This small molecule binds to this protein.
Small molecule (SMILES): Oc1cccc(-c2ccccc2)c1O

Sequence of chain 8.A:
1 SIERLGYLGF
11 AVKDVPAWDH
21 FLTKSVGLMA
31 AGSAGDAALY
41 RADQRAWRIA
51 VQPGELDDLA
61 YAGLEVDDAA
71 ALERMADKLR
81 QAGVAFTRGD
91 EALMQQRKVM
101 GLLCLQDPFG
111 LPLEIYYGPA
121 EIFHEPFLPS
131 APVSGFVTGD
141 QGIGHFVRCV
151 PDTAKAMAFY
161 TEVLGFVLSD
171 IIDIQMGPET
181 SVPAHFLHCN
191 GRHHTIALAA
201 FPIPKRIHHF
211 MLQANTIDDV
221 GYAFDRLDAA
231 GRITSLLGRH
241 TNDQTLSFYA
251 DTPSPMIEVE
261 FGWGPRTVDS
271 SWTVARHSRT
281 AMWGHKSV

Binding-site contacts:
Ligand atom CKA contacts residue HIS208 of chain 8.A at 3.7 Å.
Ligand atom OK2 contacts residue HIS240 of chain 8.A at 4.0 Å.
Ligand atom OK2 contacts residue TYR249 of chain 8.A at 2.6 Å (h-bond).
Ligand atom CK5 contacts residue HIS240 of chain 8.A at 3.4 Å.
Ligand atom CK1 contacts residue PHE186 of chain 8.A at 3.6 Å (hydrophobic).
Ligand atom CK4 contacts residue HIS194 of chain 8.A at 3.6 Å.
Ligand atom CK9 contacts residue PHE201 of chain 8.A at 3.7 Å (hydrophobic).
Ligand atom CK3 contacts residue FE21 of chain 8.B at 2.9 Å.
Ligand atom CK6 contacts residue ILE172 of chain 8.A at 3.8 Å (hydrophobic).
Ligand atom OK1 contacts residue FE21 of chain 8.B at 2.2 Å.
Ligand atom CK6 contacts residue HIS240 of chain 8.A at 3.3 Å.
Ligand atom CK4 contacts residue TYR249 of chain 8.A at 3.8 Å (hydrophobic).
Ligand atom OK1 contacts residue HIS194 of chain 8.A at 3.1 Å (h-bond).
Ligand atom OK1 contacts residue HIS145 of chain 8.A at 3.1 Å (h-bond).
Ligand atom CK2 contacts residue TYR249 of chain 8.A at 3.4 Å (hydrophobic).
Ligand atom OK1 contacts residue GLU260 of chain 8.A at 3.2 Å (salt-bridge).
Ligand atom CK5 contacts residue HIS194 of chain 8.A at 3.6 Å.
Ligand atom CK4 contacts residue HIS240 of chain 8.A at 3.2 Å.
Ligand atom CK4 contacts residue FE21 of chain 8.B at 2.9 Å.
Ligand atom CK2 contacts residue HIS240 of chain 8.A at 3.5 Å.
Ligand atom CK5 contacts residue ASN242 of chain 8.A at 3.5 Å.
Ligand atom CK7 contacts residue TYR249 of chain 8.A at 3.5 Å (hydrophobic).
Ligand atom CKC contacts residue TYR249 of chain 8.A at 3.5 Å (hydrophobic).
Ligand atom CKA contacts residue PHE201 of chain 8.A at 4.0 Å (hydrophobic).
Ligand atom OK1 contacts residue HIS240 of chain 8.A at 3.5 Å (h-bond).
Ligand atom CK9 contacts residue HIS208 of chain 8.A at 3.9 Å.
Ligand atom CK4 contacts residue PHE186 of chain 8.A at 4.0 Å (hydrophobic).
Ligand atom OK2 contacts residue HIS209 of chain 8.A at 2.7 Å.
Ligand atom CK6 contacts residue ASN242 of chain 8.A at 3.3 Å.
Ligand atom OK2 contacts residue FE21 of chain 8.B at 2.0 Å.
Ligand atom OK2 contacts residue GLU260 of chain 8.A at 3.3 Å (salt-bridge).
Ligand atom CK8 contacts residue HIS209 of chain 8.A at 3.9 Å.
Ligand atom CK1 contacts residue THR280 of chain 8.A at 3.9 Å.
Ligand atom CK1 contacts residue HIS240 of chain 8.A at 3.5 Å.
Ligand atom CK3 contacts residue HIS209 of chain 8.A at 4.0 Å.
Ligand atom CK6 contacts residue PHE186 of chain 8.A at 3.5 Å (hydrophobic).
Ligand atom CK5 contacts residue PHE186 of chain 8.A at 3.7 Å (hydrophobic).
Ligand atom CK3 contacts residue TYR249 of chain 8.A at 3.0 Å (hydrophobic).
Ligand atom CKC contacts residue THR280 of chain 8.A at 3.7 Å.
Ligand atom CK3 contacts residue HIS240 of chain 8.A at 3.5 Å.